The protein below binds the small molecule below.
Small molecule (SMILES): CC[C@H](C)CN(C[C@@H](O)[C@H](Cc1ccccc1)NC(=O)O[C@H]1CO[C@H]2OCC[C@H]21)S(=O)(=O)c1ccc(CO)cc1

Sequence of chain 1.A:
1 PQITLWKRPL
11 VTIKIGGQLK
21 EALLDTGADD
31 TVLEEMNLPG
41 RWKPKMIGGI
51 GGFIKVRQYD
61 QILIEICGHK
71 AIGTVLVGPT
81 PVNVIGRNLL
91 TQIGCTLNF

Binding-site contacts:
Ligand atom C30 contacts residue GLY48 of chain 1.B at 3.3 Å.
Ligand atom C29 contacts residue ASP29 of chain 1.B at 3.6 Å.
Ligand atom O10 contacts residue ILE50 of chain 1.B at 3.0 Å.
Ligand atom C12 contacts residue GLY27 of chain 1.A at 3.5 Å.
Ligand atom O18 contacts residue GLY27 of chain 1.B at 3.3 Å.
Ligand atom C27 contacts residue ILE47 of chain 1.B at 3.7 Å (hydrophobic).
Ligand atom C3 contacts residue VAL32 of chain 1.A at 3.4 Å (hydrophobic).
Ligand atom O18 contacts residue ASP25 of chain 1.A at 2.5 Å (salt-bridge).
Ligand atom O26 contacts residue ILE47 of chain 1.B at 3.7 Å.
Ligand atom O1 contacts residue ASP30 of chain 1.A at 2.9 Å (salt-bridge).
Ligand atom C32 contacts residue ASP25 of chain 1.A at 3.4 Å.
Ligand atom O28 contacts residue ASP29 of chain 1.B at 2.9 Å (salt-bridge).
Ligand atom N20 contacts residue GLY27 of chain 1.B at 3.0 Å (h-bond).
Ligand atom C29 contacts residue GLY27 of chain 1.B at 3.6 Å.
Ligand atom O18 contacts residue ASP25 of chain 1.B at 2.5 Å (salt-bridge).
Ligand atom C27 contacts residue ASP29 of chain 1.B at 3.7 Å.
Ligand atom O26 contacts residue ALA28 of chain 1.B at 3.8 Å.
Ligand atom C25 contacts residue ILE47 of chain 1.B at 3.7 Å (hydrophobic).
Ligand atom O23 contacts residue ALA28 of chain 1.B at 3.4 Å.
Ligand atom C32 contacts residue GLY27 of chain 1.B at 3.7 Å.
Ligand atom O9 contacts residue ILE50 of chain 1.B at 3.6 Å.
Ligand atom C17 contacts residue ASP25 of chain 1.A at 3.3 Å.
Ligand atom C34 contacts residue PRO81 of chain 1.A at 3.7 Å (hydrophobic).
Ligand atom C6 contacts residue GLY48 of chain 1.A at 3.2 Å.
Ligand atom C16 contacts residue ASP25 of chain 1.A at 3.1 Å.
Ligand atom C34 contacts residue ILE50 of chain 1.B at 3.6 Å (hydrophobic).
Ligand atom C17 contacts residue ASP25 of chain 1.B at 3.4 Å.
Ligand atom C37 contacts residue GLY27 of chain 1.B at 3.3 Å.
Ligand atom C3 contacts residue ALA28 of chain 1.A at 3.6 Å (hydrophobic).
Ligand atom C31 contacts residue GLY48 of chain 1.B at 3.2 Å.
Ligand atom C33 contacts residue ILE50 of chain 1.B at 3.7 Å (hydrophobic).
Ligand atom O26 contacts residue ASP29 of chain 1.B at 3.3 Å (salt-bridge).
Ligand atom O26 contacts residue ASP30 of chain 1.B at 3.1 Å (salt-bridge).
Ligand atom C15 contacts residue VAL82 of chain 1.B at 3.5 Å (hydrophobic).
Ligand atom C34 contacts residue GLY49 of chain 1.B at 3.6 Å.
Ligand atom O1 contacts residue ASP29 of chain 1.A at 3.4 Å.
Ligand atom C3 contacts residue ASP30 of chain 1.A at 3.4 Å.
Ligand atom O10 contacts residue GLY49 of chain 1.A at 3.4 Å.
Ligand atom C4 contacts residue ALA28 of chain 1.A at 3.6 Å (hydrophobic).
Ligand atom C18 contacts residue VAL82 of chain 1.B at 3.5 Å (hydrophobic).

Sequence of chain 1.B:
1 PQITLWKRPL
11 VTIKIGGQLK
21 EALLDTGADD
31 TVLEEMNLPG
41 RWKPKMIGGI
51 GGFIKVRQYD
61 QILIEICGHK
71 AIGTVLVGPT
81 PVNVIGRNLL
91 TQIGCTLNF